Sequence of chain 1.A:
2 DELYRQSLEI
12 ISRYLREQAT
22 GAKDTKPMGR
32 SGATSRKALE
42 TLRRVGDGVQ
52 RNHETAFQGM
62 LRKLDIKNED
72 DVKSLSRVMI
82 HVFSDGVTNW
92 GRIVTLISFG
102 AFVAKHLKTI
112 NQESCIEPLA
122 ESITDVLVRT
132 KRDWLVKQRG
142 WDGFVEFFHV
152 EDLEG

Binding-site contacts:
Ligand atom C30 contacts residue PHE58 of chain 1.A at 3.7 Å (hydrophobic).
Ligand atom C16 contacts residue GLY101 of chain 1.A at 3.8 Å.
Ligand atom C3 contacts residue VAL79 of chain 1.A at 3.6 Å (hydrophobic).
Ligand atom C4 contacts residue VAL83 of chain 1.A at 3.8 Å (hydrophobic).
Ligand atom C24 contacts residue THR96 of chain 1.A at 3.7 Å.
Ligand atom O4 contacts residue ALA57 of chain 1.A at 3.9 Å.
Ligand atom C30 contacts residue ALA57 of chain 1.A at 3.7 Å (hydrophobic).
Ligand atom C13 contacts residue MET80 of chain 1.A at 3.7 Å (hydrophobic).
Ligand atom C26 contacts residue HIS54 of chain 1.A at 3.8 Å.
Ligand atom C9 contacts residue VAL83 of chain 1.A at 3.7 Å (hydrophobic).
Ligand atom C6 contacts residue THR96 of chain 1.A at 3.8 Å.
Ligand atom C6 contacts residue ARG93 of chain 1.A at 3.6 Å.
Ligand atom O1 contacts residue LEU97 of chain 1.A at 3.5 Å.
Ligand atom C17 contacts residue PHE100 of chain 1.A at 3.8 Å (hydrophobic).
Ligand atom C27 contacts residue HIS54 of chain 1.A at 3.5 Å.
Ligand atom C14 contacts residue MET80 of chain 1.A at 3.9 Å (hydrophobic).
Ligand atom C30 contacts residue MET61 of chain 1.A at 3.8 Å (hydrophobic).
Ligand atom C31 contacts residue PHE100 of chain 1.A at 3.6 Å (hydrophobic).
Ligand atom CL1 contacts residue LEU120 of chain 1.A at 3.2 Å.
Ligand atom C2 contacts residue VAL79 of chain 1.A at 3.7 Å (hydrophobic).
Ligand atom C29 contacts residue ALA57 of chain 1.A at 3.8 Å (hydrophobic).
Ligand atom C18 contacts residue PHE100 of chain 1.A at 3.7 Å (hydrophobic).
Ligand atom C16 contacts residue PHE100 of chain 1.A at 3.8 Å (hydrophobic).
Ligand atom C18 contacts residue MET80 of chain 1.A at 3.6 Å (hydrophobic).
Ligand atom CL1 contacts residue ILE124 of chain 1.A at 3.8 Å.
Ligand atom C15 contacts residue LEU97 of chain 1.A at 3.6 Å (hydrophobic).
Ligand atom C5 contacts residue ARG93 of chain 1.A at 3.6 Å.
Ligand atom C15 contacts residue PHE100 of chain 1.A at 3.7 Å (hydrophobic).
Ligand atom C16 contacts residue LEU97 of chain 1.A at 3.3 Å (hydrophobic).
Ligand atom C33 contacts residue ARG93 of chain 1.A at 3.8 Å.
Ligand atom C7 contacts residue THR96 of chain 1.A at 3.7 Å.
Ligand atom CL1 contacts residue GLY101 of chain 1.A at 3.8 Å.
Ligand atom O5 contacts residue ARG93 of chain 1.A at 2.9 Å (salt-bridge).
Ligand atom C5 contacts residue LEU97 of chain 1.A at 3.7 Å (hydrophobic).
Ligand atom N1 contacts residue VAL83 of chain 1.A at 3.7 Å.
Ligand atom C17 contacts residue MET80 of chain 1.A at 3.8 Å (hydrophobic).
Ligand atom C8 contacts residue THR96 of chain 1.A at 3.8 Å.
Ligand atom O2 contacts residue ARG93 of chain 1.A at 2.9 Å (salt-bridge).
Ligand atom C14 contacts residue PHE100 of chain 1.A at 3.6 Å (hydrophobic).
Ligand atom C13 contacts residue PHE100 of chain 1.A at 3.6 Å (hydrophobic).

This protein binds this small molecule.
Small molecule (SMILES): CN1CC/C=C/[C@H](O)[C@@H]2CC[C@H]2CN2C[C@@]3(CCCc4cc(Cl)ccc43)COc3ccc(cc32)[C@@](O)(C(=O)O)CC1=O